Sequence of chain 1.C:
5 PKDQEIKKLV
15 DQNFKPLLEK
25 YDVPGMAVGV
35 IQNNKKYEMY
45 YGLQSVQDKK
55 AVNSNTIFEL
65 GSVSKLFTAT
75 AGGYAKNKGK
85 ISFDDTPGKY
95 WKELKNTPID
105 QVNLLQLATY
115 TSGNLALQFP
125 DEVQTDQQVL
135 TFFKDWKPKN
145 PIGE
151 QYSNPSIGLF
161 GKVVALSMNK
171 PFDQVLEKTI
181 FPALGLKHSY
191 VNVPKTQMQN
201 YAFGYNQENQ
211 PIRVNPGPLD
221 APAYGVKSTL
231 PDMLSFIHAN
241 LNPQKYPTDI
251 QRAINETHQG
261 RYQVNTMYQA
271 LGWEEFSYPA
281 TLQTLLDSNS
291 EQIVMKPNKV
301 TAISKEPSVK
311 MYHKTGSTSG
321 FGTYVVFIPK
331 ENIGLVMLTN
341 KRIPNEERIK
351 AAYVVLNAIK

This protein binds this small molecule.
Small molecule (SMILES): O=P(O)(O)OB(O)CNS(=O)(=O)c1ccc(-c2nnn[nH]2)nc1

Binding-site contacts:
Ligand atom C10 contacts residue GLN122 of chain 1.C at 3.6 Å.
Ligand atom O8 contacts residue GLN122 of chain 1.C at 2.7 Å (h-bond).
Ligand atom N17 contacts residue VAL214 of chain 1.C at 3.8 Å.
Ligand atom S7 contacts residue GLN122 of chain 1.C at 3.4 Å (h-bond).
Ligand atom S7 contacts residue ASN154 of chain 1.C at 4.0 Å.
Ligand atom O9 contacts residue LEU121 of chain 1.C at 3.7 Å.
Ligand atom B1 contacts residue SER66 of chain 1.C at 1.4 Å.
Ligand atom N18 contacts residue VAL214 of chain 1.C at 3.6 Å.
Ligand atom O4 contacts residue SER317 of chain 1.C at 2.7 Å (h-bond).
Ligand atom B1 contacts residue TYR152 of chain 1.C at 3.4 Å.
Ligand atom O6 contacts residue TYR152 of chain 1.C at 3.5 Å.
Ligand atom P1 contacts residue TYR152 of chain 1.C at 3.9 Å.
Ligand atom O8 contacts residue ASN154 of chain 1.C at 2.6 Å (h-bond).
Ligand atom P1 contacts residue SER66 of chain 1.C at 3.9 Å.
Ligand atom O2 contacts residue THR315 of chain 1.C at 2.9 Å (h-bond).
Ligand atom C11 contacts residue TYR224 of chain 1.C at 3.9 Å (hydrophobic).
Ligand atom C11 contacts residue GLN122 of chain 1.C at 3.3 Å.
Ligand atom N14 contacts residue SER317 of chain 1.C at 3.8 Å.
Ligand atom N20 contacts residue THR318 of chain 1.C at 3.7 Å.
Ligand atom N19 contacts residue SER319 of chain 1.C at 2.9 Å (h-bond).
Ligand atom N18 contacts residue ASN215 of chain 1.C at 3.3 Å (h-bond).
Ligand atom O4 contacts residue GLY316 of chain 1.C at 3.6 Å.
Ligand atom C11 contacts residue ASN154 of chain 1.C at 3.8 Å.
Ligand atom O4 contacts residue SER66 of chain 1.C at 2.5 Å (h-bond).
Ligand atom N14 contacts residue THR318 of chain 1.C at 3.6 Å.
Ligand atom C15 contacts residue SER317 of chain 1.C at 3.5 Å.
Ligand atom O2 contacts residue SER317 of chain 1.C at 3.8 Å.
Ligand atom O5 contacts residue TYR152 of chain 1.C at 2.7 Å (h-bond).
Ligand atom C2 contacts residue SER66 of chain 1.C at 2.3 Å.
Ligand atom N20 contacts residue SER319 of chain 1.C at 2.9 Å (h-bond).
Ligand atom O4 contacts residue GLY65 of chain 1.C at 3.9 Å.
Ligand atom O2 contacts residue GLY316 of chain 1.C at 3.5 Å.
Ligand atom O9 contacts residue GLN122 of chain 1.C at 3.4 Å (h-bond).
Ligand atom O8 contacts residue LEU121 of chain 1.C at 3.6 Å.
Ligand atom O5 contacts residue SER66 of chain 1.C at 2.4 Å (h-bond).
Ligand atom N3 contacts residue SER66 of chain 1.C at 3.6 Å.
Ligand atom O3 contacts residue SER317 of chain 1.C at 4.0 Å.
Ligand atom C12 contacts residue TYR224 of chain 1.C at 3.8 Å (hydrophobic).
Ligand atom C2 contacts residue LYS69 of chain 1.C at 3.9 Å.
Ligand atom N17 contacts residue TYR224 of chain 1.C at 3.8 Å.